Sequence of chain 1.A:
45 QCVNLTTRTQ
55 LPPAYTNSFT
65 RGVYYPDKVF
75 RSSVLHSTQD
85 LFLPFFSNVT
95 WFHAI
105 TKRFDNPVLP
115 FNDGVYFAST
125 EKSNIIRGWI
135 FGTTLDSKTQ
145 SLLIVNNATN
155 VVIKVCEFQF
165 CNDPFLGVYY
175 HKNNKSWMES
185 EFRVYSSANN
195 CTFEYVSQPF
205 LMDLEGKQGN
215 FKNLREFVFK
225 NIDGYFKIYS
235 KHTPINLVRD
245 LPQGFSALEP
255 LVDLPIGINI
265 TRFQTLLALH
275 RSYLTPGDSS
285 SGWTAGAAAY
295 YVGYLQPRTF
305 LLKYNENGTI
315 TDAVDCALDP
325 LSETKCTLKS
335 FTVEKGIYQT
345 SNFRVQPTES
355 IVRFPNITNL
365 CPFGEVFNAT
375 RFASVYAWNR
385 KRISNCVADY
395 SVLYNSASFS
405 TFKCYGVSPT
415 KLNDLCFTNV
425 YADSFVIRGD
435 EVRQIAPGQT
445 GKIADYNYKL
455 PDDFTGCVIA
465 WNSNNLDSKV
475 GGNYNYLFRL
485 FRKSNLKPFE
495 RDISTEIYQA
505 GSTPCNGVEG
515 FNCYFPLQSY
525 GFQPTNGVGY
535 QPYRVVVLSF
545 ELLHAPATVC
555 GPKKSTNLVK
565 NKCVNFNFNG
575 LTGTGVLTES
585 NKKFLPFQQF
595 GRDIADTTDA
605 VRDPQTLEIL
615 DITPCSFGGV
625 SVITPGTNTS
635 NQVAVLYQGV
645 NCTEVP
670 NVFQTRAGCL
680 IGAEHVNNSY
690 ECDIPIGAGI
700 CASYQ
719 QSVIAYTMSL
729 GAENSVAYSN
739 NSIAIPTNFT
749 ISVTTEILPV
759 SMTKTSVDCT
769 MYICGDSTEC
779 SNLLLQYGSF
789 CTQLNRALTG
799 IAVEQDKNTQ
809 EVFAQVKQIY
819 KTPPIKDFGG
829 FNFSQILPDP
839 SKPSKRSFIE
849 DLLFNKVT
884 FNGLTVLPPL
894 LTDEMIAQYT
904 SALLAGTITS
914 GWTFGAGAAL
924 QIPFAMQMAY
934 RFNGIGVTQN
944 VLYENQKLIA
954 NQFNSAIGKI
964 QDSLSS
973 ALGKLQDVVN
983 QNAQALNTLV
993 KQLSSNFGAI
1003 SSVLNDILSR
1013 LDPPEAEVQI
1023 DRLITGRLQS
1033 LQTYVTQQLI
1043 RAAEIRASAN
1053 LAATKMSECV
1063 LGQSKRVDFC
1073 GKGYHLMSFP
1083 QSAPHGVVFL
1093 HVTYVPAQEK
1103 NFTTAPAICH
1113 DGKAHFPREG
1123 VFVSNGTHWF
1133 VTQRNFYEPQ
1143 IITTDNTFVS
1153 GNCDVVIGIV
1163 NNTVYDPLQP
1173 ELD

Binding-site contacts:
Ligand atom C1 contacts residue ASN830 of chain 1.A at 1.4 Å.
Ligand atom C5 contacts residue SER832 of chain 1.A at 3.7 Å.
Ligand atom C1 contacts residue SER832 of chain 1.A at 3.6 Å.
Ligand atom C2 contacts residue ASN830 of chain 1.A at 2.5 Å.
Ligand atom N2 contacts residue ASN830 of chain 1.A at 3.0 Å (h-bond).
Ligand atom C5 contacts residue ASN830 of chain 1.A at 3.6 Å.
Ligand atom O7 contacts residue ASN830 of chain 1.A at 3.6 Å (h-bond).
Ligand atom O5 contacts residue SER832 of chain 1.A at 3.4 Å (h-bond).
Ligand atom C4 contacts residue ASN830 of chain 1.A at 4.2 Å.
Ligand atom C6 contacts residue SER832 of chain 1.A at 4.1 Å.
Ligand atom O6 contacts residue GLN833 of chain 1.A at 4.0 Å.
Ligand atom C6 contacts residue GLN833 of chain 1.A at 3.5 Å.
Ligand atom C7 contacts residue ASN830 of chain 1.A at 3.6 Å.
Ligand atom C3 contacts residue ASN830 of chain 1.A at 3.8 Å.
Ligand atom O5 contacts residue ASN830 of chain 1.A at 2.3 Å (h-bond).

The small molecule below binds the protein below.
Small molecule (SMILES): CC(=O)N[C@@H]1[C@@H](O)[C@H](O)[C@@H](CO)O[C@H]1O